Sequence of chain 14.A:
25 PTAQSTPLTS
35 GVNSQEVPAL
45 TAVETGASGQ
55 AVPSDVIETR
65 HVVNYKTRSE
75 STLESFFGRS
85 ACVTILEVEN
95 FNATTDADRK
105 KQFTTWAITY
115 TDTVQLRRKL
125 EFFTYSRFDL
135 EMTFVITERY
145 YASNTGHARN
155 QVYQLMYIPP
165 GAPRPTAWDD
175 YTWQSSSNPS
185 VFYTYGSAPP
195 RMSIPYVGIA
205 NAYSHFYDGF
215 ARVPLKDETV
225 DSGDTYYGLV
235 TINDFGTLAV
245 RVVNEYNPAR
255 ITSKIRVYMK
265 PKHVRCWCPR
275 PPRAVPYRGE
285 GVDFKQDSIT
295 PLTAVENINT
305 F

Sequence of chain 15.A:
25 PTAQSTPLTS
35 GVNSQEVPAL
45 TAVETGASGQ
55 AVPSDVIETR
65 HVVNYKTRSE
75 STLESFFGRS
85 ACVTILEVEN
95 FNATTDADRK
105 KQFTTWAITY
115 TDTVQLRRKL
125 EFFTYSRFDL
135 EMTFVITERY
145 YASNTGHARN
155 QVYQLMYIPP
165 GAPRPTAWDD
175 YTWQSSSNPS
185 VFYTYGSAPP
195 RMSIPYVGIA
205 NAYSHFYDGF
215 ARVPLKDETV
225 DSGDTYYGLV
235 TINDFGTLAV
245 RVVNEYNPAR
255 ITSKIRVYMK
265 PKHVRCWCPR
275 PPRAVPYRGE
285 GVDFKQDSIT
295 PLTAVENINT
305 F

The protein below binds the small molecule below.
Small molecule (SMILES): CC(=O)N[C@H]1[C@H]([C@H](O)[C@H](O)CO)O[C@@](O)(C(=O)O)C[C@@H]1O

Binding-site contacts:
Ligand atom O10 contacts residue ASN96 of chain 14.A at 4.2 Å.
Ligand atom C6 contacts residue ALA146 of chain 15.A at 4.3 Å (hydrophobic).
Ligand atom O1A contacts residue SER147 of chain 15.A at 3.1 Å (h-bond).
Ligand atom N5 contacts residue TYR250 of chain 14.A at 3.8 Å.
Ligand atom O8 contacts residue TYR145 of chain 15.A at 4.2 Å.
Ligand atom C4 contacts residue TYR250 of chain 14.A at 4.2 Å (hydrophobic).
Ligand atom C3 contacts residue PRO252 of chain 14.A at 4.4 Å (hydrophobic).
Ligand atom O1A contacts residue ALA146 of chain 15.A at 3.2 Å.
Ligand atom C8 contacts residue ALA146 of chain 15.A at 4.4 Å (hydrophobic).
Ligand atom N5 contacts residue TYR145 of chain 15.A at 2.6 Å (h-bond).
Ligand atom O1B contacts residue PRO252 of chain 14.A at 3.4 Å.
Ligand atom C6 contacts residue TYR145 of chain 15.A at 3.4 Å (hydrophobic).
Ligand atom O4 contacts residue PRO252 of chain 14.A at 4.0 Å.
Ligand atom C11 contacts residue TYR145 of chain 15.A at 3.7 Å (hydrophobic).
Ligand atom C10 contacts residue TYR145 of chain 15.A at 3.6 Å (hydrophobic).
Ligand atom C7 contacts residue TYR145 of chain 15.A at 3.9 Å (hydrophobic).
Ligand atom C11 contacts residue TYR250 of chain 14.A at 3.0 Å (hydrophobic).
Ligand atom C4 contacts residue PRO252 of chain 14.A at 4.3 Å (hydrophobic).
Ligand atom O4 contacts residue TYR145 of chain 15.A at 4.2 Å.
Ligand atom O1B contacts residue SER147 of chain 15.A at 2.7 Å (h-bond).
Ligand atom C8 contacts residue TYR145 of chain 15.A at 4.2 Å (hydrophobic).
Ligand atom C5 contacts residue TYR250 of chain 14.A at 4.3 Å (hydrophobic).
Ligand atom O10 contacts residue TYR250 of chain 14.A at 2.2 Å (h-bond).
Ligand atom C1 contacts residue PRO252 of chain 14.A at 4.1 Å (hydrophobic).
Ligand atom C5 contacts residue TYR145 of chain 15.A at 3.3 Å (hydrophobic).
Ligand atom C4 contacts residue TYR145 of chain 15.A at 3.6 Å (hydrophobic).
Ligand atom C9 contacts residue ALA146 of chain 15.A at 4.4 Å (hydrophobic).
Ligand atom O4 contacts residue TYR250 of chain 14.A at 3.0 Å.
Ligand atom C1 contacts residue ALA146 of chain 15.A at 4.0 Å (hydrophobic).
Ligand atom O9 contacts residue ALA146 of chain 15.A at 3.3 Å.
Ligand atom C10 contacts residue TYR250 of chain 14.A at 2.8 Å (hydrophobic).
Ligand atom C11 contacts residue ARG143 of chain 15.A at 3.9 Å.
Ligand atom O4 contacts residue ASN251 of chain 14.A at 4.3 Å.
Ligand atom C1 contacts residue SER147 of chain 15.A at 3.6 Å.
Ligand atom O1B contacts residue ALA146 of chain 15.A at 4.3 Å.